Sequence of chain 41.F:
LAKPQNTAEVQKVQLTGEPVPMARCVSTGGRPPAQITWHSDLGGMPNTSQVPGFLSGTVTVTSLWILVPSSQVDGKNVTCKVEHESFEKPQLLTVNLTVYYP

A protein and the small-molecule ligand that binds it are described below.
Small molecule (SMILES): CC(=O)N[C@H]1[C@H](O[C@H]2[C@H](O)[C@@H](NC(C)=O)CO[C@@H]2CO)O[C@H](CO)[C@@H](O)[C@@H]1O

Binding-site contacts:
Ligand atom C8 contacts residue NAG1 of chain 41.L at 4.3 Å.
Ligand atom C1 contacts residue NAG1 of chain 41.L at 3.4 Å.
Ligand atom C8 contacts residue ASN77 of chain 41.F at 4.1 Å.
Ligand atom C3 contacts residue ASN77 of chain 41.F at 3.7 Å.
Ligand atom O5 contacts residue NAG1 of chain 41.L at 4.2 Å.
Ligand atom C7 contacts residue ASN77 of chain 41.F at 2.7 Å.
Ligand atom C6 contacts residue THR94 of chain 41.F at 4.0 Å.
Ligand atom C2 contacts residue ASN77 of chain 41.F at 2.3 Å.
Ligand atom O7 contacts residue ASN77 of chain 41.F at 2.3 Å (h-bond).
Ligand atom C4 contacts residue ASN77 of chain 41.F at 4.2 Å.
Ligand atom C1 contacts residue ASN77 of chain 41.F at 1.5 Å.
Ligand atom C7 contacts residue NAG1 of chain 41.L at 4.3 Å.
Ligand atom N2 contacts residue NAG1 of chain 41.L at 4.2 Å.
Ligand atom C5 contacts residue ASN77 of chain 41.F at 3.7 Å.
Ligand atom C2 contacts residue NAG1 of chain 41.L at 4.3 Å.
Ligand atom O6 contacts residue THR94 of chain 41.F at 4.0 Å.
Ligand atom O5 contacts residue ASN77 of chain 41.F at 2.4 Å (h-bond).
Ligand atom C5 contacts residue NAG1 of chain 41.L at 4.5 Å.
Ligand atom O5 contacts residue THR94 of chain 41.F at 3.8 Å.
Ligand atom N2 contacts residue ASN77 of chain 41.F at 2.8 Å (h-bond).